Binding-site contacts:
Ligand atom C19 contacts residue GLN89 of chain 1.A at 3.7 Å.
Ligand atom C20 contacts residue ALA40 of chain 1.A at 3.6 Å (hydrophobic).
Ligand atom O contacts residue LEU73 of chain 1.A at 3.2 Å.
Ligand atom N2 contacts residue GLN89 of chain 1.A at 2.9 Å (h-bond).
Ligand atom N2 contacts residue ALA40 of chain 1.A at 3.2 Å.
Ligand atom C17 contacts residue PHE154 of chain 1.A at 3.6 Å (hydrophobic).
Ligand atom N2 contacts residue THR88 of chain 1.A at 3.4 Å (h-bond).
Ligand atom C21 contacts residue PHE154 of chain 1.A at 3.7 Å (hydrophobic).
Ligand atom O1 contacts residue PHE154 of chain 1.A at 3.5 Å.
Ligand atom N3 contacts residue TRP90 of chain 1.A at 3.6 Å.
Ligand atom C19 contacts residue ALA40 of chain 1.A at 3.4 Å (hydrophobic).
Ligand atom C3 contacts residue HIS133 of chain 1.A at 3.7 Å.
Ligand atom O1 contacts residue VAL30 of chain 1.A at 3.6 Å.
Ligand atom C10 contacts residue ASP153 of chain 1.A at 3.2 Å.
Ligand atom N contacts residue HIS133 of chain 1.A at 3.4 Å (h-bond).
Ligand atom C9 contacts residue ASP153 of chain 1.A at 3.4 Å.
Ligand atom F1 contacts residue ALA40 of chain 1.A at 3.4 Å.
Ligand atom C13 contacts residue LYS42 of chain 1.A at 3.7 Å.
Ligand atom N contacts residue ILE151 of chain 1.A at 3.5 Å (h-bond).
Ligand atom N contacts residue GLY152 of chain 1.A at 3.2 Å.
Ligand atom C18 contacts residue PHE154 of chain 1.A at 3.7 Å (hydrophobic).
Ligand atom C19 contacts residue THR88 of chain 1.A at 3.1 Å.
Ligand atom N3 contacts residue CYS91 of chain 1.A at 2.9 Å (h-bond).
Ligand atom C12 contacts residue GLU60 of chain 1.A at 3.2 Å.
Ligand atom N contacts residue ASP153 of chain 1.A at 3.8 Å.
Ligand atom C8 contacts residue ASP153 of chain 1.A at 3.6 Å.
Ligand atom O contacts residue GLY152 of chain 1.A at 3.6 Å.
Ligand atom CL contacts residue EDO1 of chain 1.F at 3.7 Å.
Ligand atom C11 contacts residue GLU60 of chain 1.A at 3.4 Å.
Ligand atom N2 contacts residue LEU73 of chain 1.A at 3.8 Å.
Ligand atom C13 contacts residue THR88 of chain 1.A at 3.6 Å.
Ligand atom O1 contacts residue EDO1 of chain 1.H at 3.7 Å.
Ligand atom O contacts residue ASP153 of chain 1.A at 2.9 Å (salt-bridge).
Ligand atom N1 contacts residue GLU60 of chain 1.A at 2.9 Å (salt-bridge).
Ligand atom C24 contacts residue TRP90 of chain 1.A at 3.5 Å (hydrophobic).
Ligand atom F contacts residue ASP153 of chain 1.A at 3.0 Å.
Ligand atom C7 contacts residue GLU60 of chain 1.A at 3.4 Å.
Ligand atom N1 contacts residue ASP153 of chain 1.A at 3.7 Å.
Ligand atom C24 contacts residue CYS91 of chain 1.A at 3.4 Å (hydrophobic).
Ligand atom F contacts residue PHE154 of chain 1.A at 3.5 Å.

This small molecule binds to this protein.
Small molecule (SMILES): CC(C)(C#N)c1cccc(C(=O)Nc2ccc(F)c(C(=O)c3c[nH]c4ncc(Cl)cc34)c2F)c1

Sequence of chain 1.A:
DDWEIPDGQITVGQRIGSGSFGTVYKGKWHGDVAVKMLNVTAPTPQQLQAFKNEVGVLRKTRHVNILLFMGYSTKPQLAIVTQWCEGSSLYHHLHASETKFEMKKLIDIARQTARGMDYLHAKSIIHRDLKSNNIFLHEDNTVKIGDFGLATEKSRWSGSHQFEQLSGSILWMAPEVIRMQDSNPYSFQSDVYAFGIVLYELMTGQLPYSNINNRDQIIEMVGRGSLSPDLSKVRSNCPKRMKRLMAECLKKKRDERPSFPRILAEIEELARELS